The small molecule below binds the protein below.
Small molecule (SMILES): CC(=O)N[C@H]1[C@H](O[C@H]2[C@H](O)[C@@H](NC(C)=O)CO[C@@H]2CO)O[C@H](CO)[C@@H](O)[C@@H]1O

Binding-site contacts:
Ligand atom C2 contacts residue LYS443 of chain 1.A at 3.9 Å.
Ligand atom C3 contacts residue ASN420 of chain 1.A at 3.8 Å.
Ligand atom O4 contacts residue ASP17 of chain 1.C at 4.0 Å.
Ligand atom C7 contacts residue LYS443 of chain 1.A at 3.2 Å.
Ligand atom C2 contacts residue ASN420 of chain 1.A at 2.5 Å.
Ligand atom C5 contacts residue ASN420 of chain 1.A at 3.6 Å.
Ligand atom N2 contacts residue LYS443 of chain 1.A at 4.0 Å.
Ligand atom C8 contacts residue LYS443 of chain 1.A at 3.4 Å.
Ligand atom C4 contacts residue ASN420 of chain 1.A at 4.3 Å.
Ligand atom C1 contacts residue ASN420 of chain 1.A at 1.4 Å.
Ligand atom O5 contacts residue ASN420 of chain 1.A at 2.4 Å (h-bond).
Ligand atom C8 contacts residue SER418 of chain 1.A at 4.5 Å.
Ligand atom C7 contacts residue SER418 of chain 1.A at 4.1 Å.
Ligand atom N2 contacts residue ASN420 of chain 1.A at 3.0 Å (h-bond).
Ligand atom O3 contacts residue ASN420 of chain 1.A at 4.4 Å.
Ligand atom C8 contacts residue ASN420 of chain 1.A at 3.6 Å.
Ligand atom O3 contacts residue LYS443 of chain 1.A at 3.9 Å.
Ligand atom C1 contacts residue GLU388 of chain 1.A at 4.4 Å.
Ligand atom O7 contacts residue SER418 of chain 1.A at 3.4 Å (h-bond).
Ligand atom C7 contacts residue ASN420 of chain 1.A at 3.7 Å.
Ligand atom O7 contacts residue LYS443 of chain 1.A at 2.9 Å (salt-bridge).

Sequence of chain 1.C:
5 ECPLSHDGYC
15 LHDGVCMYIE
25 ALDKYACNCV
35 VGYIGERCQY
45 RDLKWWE

Sequence of chain 1.A:
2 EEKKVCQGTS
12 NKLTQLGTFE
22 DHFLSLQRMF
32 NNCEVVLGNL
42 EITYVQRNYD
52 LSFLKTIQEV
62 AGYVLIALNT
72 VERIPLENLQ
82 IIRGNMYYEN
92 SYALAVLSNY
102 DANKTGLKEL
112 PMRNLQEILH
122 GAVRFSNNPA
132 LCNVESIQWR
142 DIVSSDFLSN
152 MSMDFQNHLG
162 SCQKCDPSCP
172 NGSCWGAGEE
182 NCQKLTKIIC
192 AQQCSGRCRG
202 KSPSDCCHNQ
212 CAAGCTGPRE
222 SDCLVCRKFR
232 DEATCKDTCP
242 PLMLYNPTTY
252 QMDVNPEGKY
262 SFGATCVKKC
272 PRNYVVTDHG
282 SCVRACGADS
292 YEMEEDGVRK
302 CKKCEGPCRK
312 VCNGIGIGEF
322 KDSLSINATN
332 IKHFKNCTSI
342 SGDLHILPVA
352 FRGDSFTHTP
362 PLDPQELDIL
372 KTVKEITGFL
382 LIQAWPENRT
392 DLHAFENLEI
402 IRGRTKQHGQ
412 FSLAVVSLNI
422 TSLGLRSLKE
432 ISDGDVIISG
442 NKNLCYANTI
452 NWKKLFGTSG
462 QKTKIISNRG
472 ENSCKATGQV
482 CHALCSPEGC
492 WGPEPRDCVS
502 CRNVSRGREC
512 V